Sequence of chain 1.E:
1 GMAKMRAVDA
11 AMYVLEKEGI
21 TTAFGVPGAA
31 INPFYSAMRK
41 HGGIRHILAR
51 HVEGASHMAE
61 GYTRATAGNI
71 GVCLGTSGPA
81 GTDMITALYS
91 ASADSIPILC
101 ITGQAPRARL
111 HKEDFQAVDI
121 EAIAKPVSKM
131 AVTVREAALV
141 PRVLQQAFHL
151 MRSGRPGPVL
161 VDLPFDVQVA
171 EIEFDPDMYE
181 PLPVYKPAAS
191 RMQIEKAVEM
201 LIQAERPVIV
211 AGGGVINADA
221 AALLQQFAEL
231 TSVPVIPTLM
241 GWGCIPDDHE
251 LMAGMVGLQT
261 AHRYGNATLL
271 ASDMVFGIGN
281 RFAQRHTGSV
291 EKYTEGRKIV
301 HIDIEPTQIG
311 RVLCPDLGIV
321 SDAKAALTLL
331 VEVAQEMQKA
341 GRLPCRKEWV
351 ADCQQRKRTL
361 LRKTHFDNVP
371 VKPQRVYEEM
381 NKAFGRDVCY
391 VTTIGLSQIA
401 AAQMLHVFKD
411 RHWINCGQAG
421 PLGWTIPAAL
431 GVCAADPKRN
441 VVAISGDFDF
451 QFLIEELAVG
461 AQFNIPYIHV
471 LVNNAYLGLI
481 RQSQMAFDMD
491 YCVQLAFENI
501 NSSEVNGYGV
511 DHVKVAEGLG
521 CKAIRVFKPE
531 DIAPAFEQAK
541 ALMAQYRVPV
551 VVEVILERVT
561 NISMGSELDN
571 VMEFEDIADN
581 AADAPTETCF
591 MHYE

Binding-site contacts:
Ligand atom C1 contacts residue GLN354 of chain 1.E at 4.5 Å.
Ligand atom O1 contacts residue GLN354 of chain 1.E at 3.6 Å (h-bond).
Ligand atom C5 contacts residue CYS589 of chain 1.E at 2.8 Å (hydrophobic).
Ligand atom O1 contacts residue ARG358 of chain 1.E at 4.1 Å.
Ligand atom C1 contacts residue CYS589 of chain 1.E at 2.9 Å (hydrophobic).
Ligand atom C2 contacts residue CYS589 of chain 1.E at 4.3 Å (hydrophobic).
Ligand atom CM2 contacts residue GLN354 of chain 1.E at 1.5 Å.
Ligand atom CM3 contacts residue GLU250 of chain 1.E at 3.4 Å.
Ligand atom O3 contacts residue GLN354 of chain 1.E at 3.8 Å.
Ligand atom O1 contacts residue LYS357 of chain 1.E at 4.3 Å.
Ligand atom C6 contacts residue CYS589 of chain 1.E at 1.8 Å (hydrophobic).
Ligand atom CM5 contacts residue CYS589 of chain 1.E at 3.0 Å (hydrophobic).
Ligand atom O3 contacts residue GLU250 of chain 1.E at 4.2 Å.
Ligand atom O1 contacts residue CYS589 of chain 1.E at 3.1 Å (h-bond).
Ligand atom CM3 contacts residue GLN354 of chain 1.E at 4.4 Å.
Ligand atom CM2 contacts residue GLN355 of chain 1.E at 4.3 Å.
Ligand atom C4 contacts residue CYS589 of chain 1.E at 4.3 Å (hydrophobic).
Ligand atom C2 contacts residue GLN354 of chain 1.E at 3.9 Å.
Ligand atom O2 contacts residue GLN354 of chain 1.E at 2.8 Å.

The small molecule below binds the protein below.
Small molecule (SMILES): COC1=C(OC)C(=O)C(C)=CC1=O